Binding-site contacts:
Ligand atom C2' contacts residue MG1 of chain 1.JM at 4.2 Å.
Ligand atom C3' contacts residue MG1 of chain 1.JM at 3.5 Å.
Ligand atom O4' contacts residue GLY81 of chain 1.MA at 3.8 Å.
Ligand atom OP2 contacts residue MG1 of chain 1.BQ at 3.9 Å.
Ligand atom N9 contacts residue GLY81 of chain 1.MA at 4.1 Å.
Ligand atom P contacts residue VAL79 of chain 1.MA at 4.2 Å.
Ligand atom O2' contacts residue MG1 of chain 1.JM at 3.9 Å.
Ligand atom OP1 contacts residue VAL79 of chain 1.MA at 3.0 Å (h-bond).
Ligand atom OP1 contacts residue GLY80 of chain 1.MA at 4.2 Å.
Ligand atom C4' contacts residue MG1 of chain 1.JM at 4.0 Å.
Ligand atom O3' contacts residue MG1 of chain 1.JM at 2.1 Å.
Ligand atom C5 contacts residue MG1 of chain 1.BQ at 4.2 Å.
Ligand atom C5' contacts residue MG1 of chain 1.JM at 4.0 Å.
Ligand atom OP2 contacts residue MG1 of chain 1.JM at 3.5 Å.
Ligand atom C5 contacts residue GLY81 of chain 1.MA at 4.4 Å.
Ligand atom C1' contacts residue GLY81 of chain 1.MA at 4.2 Å.
Ligand atom O5' contacts residue MG1 of chain 1.JM at 3.7 Å.
Ligand atom N7 contacts residue GLY81 of chain 1.MA at 3.5 Å (h-bond).
Ligand atom P contacts residue MG1 of chain 1.JM at 2.5 Å.
Ligand atom C8 contacts residue GLY81 of chain 1.MA at 3.5 Å.
Ligand atom OP1 contacts residue MG1 of chain 1.JM at 1.9 Å.
Ligand atom OP2 contacts residue MG1 of chain 1.BQ at 4.2 Å.

A protein and the small-molecule ligand that binds it are described below.
Small molecule (SMILES): Nc1ccn([C@@H]2O[C@H](CO[P](=O)(O)O[C@H]3[C@@H](O)[C@H](n4cnc5c(=O)nc(N)[nH]c54)O[C@@H]3CO[P](=O)(O)O[C@H]3[C@@H](O)[C@H](n4cnc5c(=O)nc(N)[nH]c54)O[C@@H]3COP(=O)=O)[C@@H](O[P](=O)(O)OC[C@H]3O[C@@H](n4ccc(=O)[nH]c4=O)[C@H](O)[C@@H]3O[P](=O)(O)OC[C@H]3O[C@@H](n4ccc(N)nc4=O)[C@H](O)[C@@H]3O[P](=O)(O)OC[C@H]3O[C@@H](n4ccc(=O)[nH]c4=O)[C@H](O)[C@@H]3O)[C@H]2O)c(=O)n1

Sequence of chain 1.MA:
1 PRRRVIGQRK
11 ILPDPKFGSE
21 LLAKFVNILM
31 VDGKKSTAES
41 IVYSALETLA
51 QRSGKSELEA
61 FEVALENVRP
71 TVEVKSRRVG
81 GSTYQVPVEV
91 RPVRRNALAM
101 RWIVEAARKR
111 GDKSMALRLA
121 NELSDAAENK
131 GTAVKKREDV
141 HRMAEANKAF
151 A